The protein below binds the small molecule below.
Small molecule (SMILES): CC[C@H](C)[C@H](NC(=O)CNC(=O)[C@@H](NC(=O)[C@H](C)NC(=O)[C@H](C)NC(=O)[C@H](CC(C)C)NC(=O)[C@@H](N)CCC(=O)O)[C@@H](C)CC)C(=O)N[C@@H](CC(C)C)C(=O)N[C@H](C(=O)N[C@H](C(=O)O)C(C)C)[C@@H](C)O

Sequence of chain 1.D:
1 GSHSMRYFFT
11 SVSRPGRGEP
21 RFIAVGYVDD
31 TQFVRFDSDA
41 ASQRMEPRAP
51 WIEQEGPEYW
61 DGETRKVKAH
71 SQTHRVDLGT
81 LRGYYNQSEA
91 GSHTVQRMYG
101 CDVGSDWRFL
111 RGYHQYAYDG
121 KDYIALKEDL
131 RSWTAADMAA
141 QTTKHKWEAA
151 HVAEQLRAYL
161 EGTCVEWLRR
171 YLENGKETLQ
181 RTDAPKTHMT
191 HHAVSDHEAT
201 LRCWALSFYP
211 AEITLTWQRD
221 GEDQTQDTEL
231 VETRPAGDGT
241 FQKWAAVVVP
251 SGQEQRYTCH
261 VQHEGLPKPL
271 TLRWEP

Binding-site contacts:
Ligand atom OE1 contacts residue LYS66 of chain 1.D at 3.5 Å (salt-bridge).
Ligand atom CG contacts residue GLU63 of chain 1.D at 3.5 Å.
Ligand atom O contacts residue TYR7 of chain 1.D at 3.4 Å.
Ligand atom O contacts residue TRP147 of chain 1.D at 3.2 Å.
Ligand atom CD contacts residue LYS66 of chain 1.D at 3.5 Å.
Ligand atom CD2 contacts residue PHE9 of chain 1.D at 3.4 Å (hydrophobic).
Ligand atom O contacts residue LYS146 of chain 1.D at 3.0 Å (salt-bridge).
Ligand atom CA contacts residue TYR159 of chain 1.D at 3.4 Å (hydrophobic).
Ligand atom CA contacts residue TYR171 of chain 1.D at 3.5 Å (hydrophobic).
Ligand atom CG2 contacts residue ASP77 of chain 1.D at 3.4 Å.
Ligand atom N contacts residue TYR99 of chain 1.D at 3.0 Å (h-bond).
Ligand atom CD1 contacts residue GLN155 of chain 1.D at 3.2 Å.
Ligand atom CB contacts residue GLU63 of chain 1.D at 3.4 Å.
Ligand atom CD contacts residue TRP167 of chain 1.D at 3.3 Å (hydrophobic).
Ligand atom CD2 contacts residue TYR99 of chain 1.D at 3.4 Å (hydrophobic).
Ligand atom CG2 contacts residue THR73 of chain 1.D at 3.4 Å.
Ligand atom CA contacts residue TYR7 of chain 1.D at 3.0 Å (hydrophobic).
Ligand atom O contacts residue HIS70 of chain 1.D at 3.3 Å (h-bond).
Ligand atom C contacts residue TYR7 of chain 1.D at 3.2 Å (hydrophobic).
Ligand atom CD2 contacts residue TYR7 of chain 1.D at 3.4 Å (hydrophobic).
Ligand atom O contacts residue TYR159 of chain 1.D at 2.8 Å (h-bond).
Ligand atom OE2 contacts residue TRP167 of chain 1.D at 3.4 Å (h-bond).
Ligand atom N contacts residue TYR171 of chain 1.D at 2.8 Å (h-bond).
Ligand atom CA contacts residue GLU63 of chain 1.D at 3.5 Å.
Ligand atom CB contacts residue THR143 of chain 1.D at 3.4 Å.
Ligand atom O contacts residue THR143 of chain 1.D at 2.5 Å (h-bond).
Ligand atom O contacts residue TRP147 of chain 1.D at 3.0 Å (h-bond).
Ligand atom O contacts residue VAL152 of chain 1.D at 3.3 Å.
Ligand atom N contacts residue TYR7 of chain 1.D at 3.0 Å (h-bond).
Ligand atom OE2 contacts residue THR163 of chain 1.D at 3.2 Å.
Ligand atom N contacts residue ASP77 of chain 1.D at 2.9 Å (salt-bridge).
Ligand atom CB contacts residue ASP77 of chain 1.D at 3.4 Å.
Ligand atom N contacts residue GLN155 of chain 1.D at 3.0 Å (h-bond).
Ligand atom N contacts residue THR73 of chain 1.D at 3.5 Å (h-bond).
Ligand atom N contacts residue GLU63 of chain 1.D at 2.9 Å (salt-bridge).
Ligand atom C contacts residue THR143 of chain 1.D at 3.4 Å.
Ligand atom CA contacts residue ASP77 of chain 1.D at 3.2 Å.
Ligand atom OG1 contacts residue LYS146 of chain 1.D at 3.3 Å (salt-bridge).
Ligand atom C contacts residue ASP77 of chain 1.D at 3.5 Å.
Ligand atom O contacts residue LYS66 of chain 1.D at 2.8 Å (salt-bridge).